Binding-site contacts:
Ligand atom C1C contacts residue MET224 of chain 1.A at 3.4 Å (hydrophobic).
Ligand atom C2B contacts residue MET221 of chain 1.A at 3.6 Å (hydrophobic).
Ligand atom C5A contacts residue CYS199 of chain 1.A at 3.9 Å (hydrophobic).
Ligand atom C5 contacts residue MET224 of chain 1.A at 4.0 Å (hydrophobic).
Ligand atom C2C contacts residue VAL188 of chain 1.A at 3.4 Å (hydrophobic).
Ligand atom C4 contacts residue MET224 of chain 1.A at 4.0 Å (hydrophobic).
Ligand atom C3 contacts residue PHE186 of chain 1.A at 3.8 Å (hydrophobic).
Ligand atom N2 contacts residue PRO174 of chain 1.A at 3.9 Å.
Ligand atom N3A contacts residue ASN219 of chain 1.A at 3.8 Å.
Ligand atom O1 contacts residue VAL188 of chain 1.A at 3.8 Å.
Ligand atom C4A contacts residue ASN219 of chain 1.A at 3.9 Å.
Ligand atom CM2 contacts residue LEU116 of chain 1.A at 3.6 Å (hydrophobic).
Ligand atom C6B contacts residue TYR197 of chain 1.A at 3.5 Å (hydrophobic).
Ligand atom C1B contacts residue MET221 of chain 1.A at 3.7 Å (hydrophobic).
Ligand atom C6C contacts residue VAL191 of chain 1.A at 3.5 Å (hydrophobic).
Ligand atom O1 contacts residue TYR152 of chain 1.A at 4.0 Å.
Ligand atom C4A contacts residue ILE215 of chain 1.A at 3.9 Å (hydrophobic).
Ligand atom C5 contacts residue PHE186 of chain 1.A at 3.7 Å (hydrophobic).
Ligand atom C4C contacts residue VAL188 of chain 1.A at 3.9 Å (hydrophobic).
Ligand atom C31 contacts residue ALA150 of chain 1.A at 3.8 Å (hydrophobic).
Ligand atom C31 contacts residue SER175 of chain 1.A at 3.6 Å.
Ligand atom O1 contacts residue PHE186 of chain 1.A at 3.7 Å.
Ligand atom N2 contacts residue ALA24 of chain 1.C at 3.3 Å.
Ligand atom C5B contacts residue LEU106 of chain 1.A at 4.0 Å (hydrophobic).
Ligand atom O1B contacts residue MET221 of chain 1.A at 3.7 Å.
Ligand atom C31 contacts residue VAL176 of chain 1.A at 3.3 Å (hydrophobic).
Ligand atom N2 contacts residue PHE186 of chain 1.A at 3.9 Å.
Ligand atom C5C contacts residue TYR128 of chain 1.A at 3.6 Å (hydrophobic).
Ligand atom C4A contacts residue ASN198 of chain 1.A at 4.0 Å.
Ligand atom C31 contacts residue PRO174 of chain 1.A at 3.4 Å (hydrophobic).
Ligand atom C4 contacts residue PHE186 of chain 1.A at 3.5 Å (hydrophobic).
Ligand atom C3 contacts residue PRO174 of chain 1.A at 3.8 Å (hydrophobic).
Ligand atom C7C contacts residue TYR128 of chain 1.A at 3.7 Å (hydrophobic).
Ligand atom C4 contacts residue TYR152 of chain 1.A at 3.9 Å (hydrophobic).
Ligand atom C5 contacts residue TYR152 of chain 1.A at 3.8 Å (hydrophobic).
Ligand atom C5B contacts residue TYR197 of chain 1.A at 3.7 Å (hydrophobic).
Ligand atom C3C contacts residue VAL188 of chain 1.A at 3.2 Å (hydrophobic).
Ligand atom O1 contacts residue ALA24 of chain 1.C at 3.6 Å.
Ligand atom C5C contacts residue ILE104 of chain 1.A at 4.0 Å (hydrophobic).
Ligand atom C2C contacts residue TYR152 of chain 1.A at 4.0 Å (hydrophobic).

Sequence of chain 1.A:
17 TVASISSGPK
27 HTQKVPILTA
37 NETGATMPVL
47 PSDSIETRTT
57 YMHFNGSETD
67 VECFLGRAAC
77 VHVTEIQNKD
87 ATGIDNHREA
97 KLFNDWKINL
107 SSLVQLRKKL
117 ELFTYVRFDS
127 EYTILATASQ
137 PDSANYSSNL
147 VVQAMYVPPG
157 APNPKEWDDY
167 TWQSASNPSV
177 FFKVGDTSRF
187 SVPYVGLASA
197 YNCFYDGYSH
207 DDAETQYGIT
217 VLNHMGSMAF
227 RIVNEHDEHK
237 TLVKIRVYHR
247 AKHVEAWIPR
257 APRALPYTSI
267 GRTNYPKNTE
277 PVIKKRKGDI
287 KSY

A protein and the small-molecule ligand that binds it are described below.
Small molecule (SMILES): CC[C@H]1COC(c2ccc(OCCCCCCCc3cc(C)no3)cc2)=N1

Sequence of chain 1.C:
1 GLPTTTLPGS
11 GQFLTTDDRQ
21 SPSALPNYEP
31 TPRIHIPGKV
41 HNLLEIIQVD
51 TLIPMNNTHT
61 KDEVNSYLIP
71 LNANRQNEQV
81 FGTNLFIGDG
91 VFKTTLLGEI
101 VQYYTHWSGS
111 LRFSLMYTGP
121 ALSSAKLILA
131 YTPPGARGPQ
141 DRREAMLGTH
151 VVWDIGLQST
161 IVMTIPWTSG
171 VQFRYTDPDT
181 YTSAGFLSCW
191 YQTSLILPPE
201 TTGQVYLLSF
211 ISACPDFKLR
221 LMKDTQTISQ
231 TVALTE